Sequence of chain 1.B:
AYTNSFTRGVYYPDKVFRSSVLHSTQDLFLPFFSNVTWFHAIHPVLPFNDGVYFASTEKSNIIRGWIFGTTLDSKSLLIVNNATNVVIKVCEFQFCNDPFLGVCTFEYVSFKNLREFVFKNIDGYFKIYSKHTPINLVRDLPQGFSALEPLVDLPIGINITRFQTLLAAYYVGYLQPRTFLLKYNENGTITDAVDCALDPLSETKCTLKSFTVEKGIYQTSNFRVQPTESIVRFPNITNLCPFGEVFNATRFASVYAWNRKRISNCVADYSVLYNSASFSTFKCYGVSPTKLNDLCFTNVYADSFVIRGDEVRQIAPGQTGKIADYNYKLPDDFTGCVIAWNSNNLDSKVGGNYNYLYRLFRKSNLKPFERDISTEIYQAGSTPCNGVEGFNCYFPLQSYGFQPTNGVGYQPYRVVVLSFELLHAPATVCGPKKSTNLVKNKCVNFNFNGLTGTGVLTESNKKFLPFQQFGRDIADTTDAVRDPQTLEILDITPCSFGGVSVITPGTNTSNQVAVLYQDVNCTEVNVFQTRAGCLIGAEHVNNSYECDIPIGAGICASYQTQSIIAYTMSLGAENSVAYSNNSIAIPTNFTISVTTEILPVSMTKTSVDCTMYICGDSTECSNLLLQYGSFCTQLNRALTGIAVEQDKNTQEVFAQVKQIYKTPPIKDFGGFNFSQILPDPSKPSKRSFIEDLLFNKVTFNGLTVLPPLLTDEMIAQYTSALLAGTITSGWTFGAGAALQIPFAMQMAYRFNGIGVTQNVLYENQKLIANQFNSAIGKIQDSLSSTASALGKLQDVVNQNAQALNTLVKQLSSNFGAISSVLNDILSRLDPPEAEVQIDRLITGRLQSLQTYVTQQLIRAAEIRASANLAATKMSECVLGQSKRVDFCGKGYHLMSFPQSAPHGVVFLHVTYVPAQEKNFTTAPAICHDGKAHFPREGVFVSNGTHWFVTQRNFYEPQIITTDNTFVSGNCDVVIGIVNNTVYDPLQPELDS

This small molecule binds to this protein.
Small molecule (SMILES): CC(=O)N[C@H]1[C@H](O[C@H]2[C@H](O)[C@@H](NC(C)=O)CO[C@@H]2CO)O[C@H](CO)[C@@H](O)[C@@H]1O

Binding-site contacts:
Ligand atom C7 contacts residue ASN1134 of chain 1.B at 3.6 Å.
Ligand atom C1 contacts residue ASN1134 of chain 1.B at 1.4 Å.
Ligand atom C2 contacts residue ASN1134 of chain 1.B at 2.5 Å.
Ligand atom O5 contacts residue ASN1134 of chain 1.B at 2.3 Å (h-bond).
Ligand atom C5 contacts residue ASN1134 of chain 1.B at 3.6 Å.
Ligand atom C3 contacts residue ASN1134 of chain 1.B at 3.8 Å.
Ligand atom N2 contacts residue ASN1134 of chain 1.B at 2.9 Å (h-bond).
Ligand atom O7 contacts residue ASN1134 of chain 1.B at 4.0 Å.
Ligand atom O6 contacts residue ASN1134 of chain 1.B at 4.4 Å.
Ligand atom C4 contacts residue ASN1134 of chain 1.B at 4.2 Å.